Sequence of chain 1.C:
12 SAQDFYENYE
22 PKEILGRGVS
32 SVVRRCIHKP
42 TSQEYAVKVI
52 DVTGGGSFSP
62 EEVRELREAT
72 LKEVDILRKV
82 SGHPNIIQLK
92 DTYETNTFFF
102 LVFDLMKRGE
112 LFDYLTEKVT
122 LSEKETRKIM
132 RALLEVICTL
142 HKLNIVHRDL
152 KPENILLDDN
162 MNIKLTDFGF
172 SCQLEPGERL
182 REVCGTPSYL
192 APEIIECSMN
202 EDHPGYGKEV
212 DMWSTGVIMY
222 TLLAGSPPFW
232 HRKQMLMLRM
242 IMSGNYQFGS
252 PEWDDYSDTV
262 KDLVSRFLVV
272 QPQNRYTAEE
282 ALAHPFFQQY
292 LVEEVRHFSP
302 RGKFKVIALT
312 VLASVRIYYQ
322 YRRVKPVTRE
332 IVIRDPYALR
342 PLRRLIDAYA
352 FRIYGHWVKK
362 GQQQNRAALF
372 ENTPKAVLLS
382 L

A small-molecule ligand and the protein it binds are described below.
Small molecule (SMILES): C/C=C(\C)CC/C=C(\C)CCC=C(C)C

Sequence of chain 1.A:
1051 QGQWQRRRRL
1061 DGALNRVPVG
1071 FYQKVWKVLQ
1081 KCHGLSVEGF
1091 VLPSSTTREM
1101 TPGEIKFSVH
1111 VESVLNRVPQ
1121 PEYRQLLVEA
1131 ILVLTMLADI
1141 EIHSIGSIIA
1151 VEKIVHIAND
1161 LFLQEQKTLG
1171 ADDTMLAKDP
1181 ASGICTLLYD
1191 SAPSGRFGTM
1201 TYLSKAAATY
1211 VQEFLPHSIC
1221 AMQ

Binding-site contacts:
Ligand atom C7 contacts residue LEU1137 of chain 1.A at 4.3 Å (hydrophobic).
Ligand atom C15 contacts residue VAL1078 of chain 1.A at 4.2 Å (hydrophobic).
Ligand atom C12 contacts residue ALA1138 of chain 1.A at 3.8 Å (hydrophobic).
Ligand atom C15 contacts residue ALA1138 of chain 1.A at 3.0 Å (hydrophobic).
Ligand atom C5 contacts residue ALA1207 of chain 1.A at 4.0 Å (hydrophobic).
Ligand atom C6 contacts residue GLU1141 of chain 1.A at 3.2 Å.
Ligand atom C6 contacts residue ALA1207 of chain 1.A at 4.0 Å (hydrophobic).
Ligand atom C5 contacts residue LEU1137 of chain 1.A at 3.7 Å (hydrophobic).
Ligand atom C9 contacts residue VAL1211 of chain 1.A at 3.5 Å (hydrophobic).
Ligand atom C4 contacts residue ARG330 of chain 1.C at 3.7 Å.
Ligand atom C1 contacts residue GLU1141 of chain 1.A at 3.9 Å.
Ligand atom C14 contacts residue GLU1141 of chain 1.A at 4.3 Å.
Ligand atom C9 contacts residue GLU1141 of chain 1.A at 3.1 Å.
Ligand atom C12 contacts residue LEU1134 of chain 1.A at 4.1 Å (hydrophobic).
Ligand atom C13 contacts residue ALA1138 of chain 1.A at 4.0 Å (hydrophobic).
Ligand atom C13 contacts residue GLU1141 of chain 1.A at 4.0 Å.
Ligand atom C10 contacts residue GLU1141 of chain 1.A at 3.8 Å.
Ligand atom C14 contacts residue HIS1143 of chain 1.A at 3.9 Å.
Ligand atom C2 contacts residue GLU1141 of chain 1.A at 4.1 Å.
Ligand atom C2 contacts residue LEU1137 of chain 1.A at 3.5 Å (hydrophobic).
Ligand atom C1 contacts residue CYS1220 of chain 1.A at 1.5 Å (hydrophobic).
Ligand atom C14 contacts residue LYS1081 of chain 1.A at 3.2 Å.
Ligand atom C6 contacts residue VAL1211 of chain 1.A at 3.5 Å (hydrophobic).
Ligand atom C8 contacts residue GLU1141 of chain 1.A at 2.8 Å.
Ligand atom C10 contacts residue ALA1207 of chain 1.A at 4.2 Å (hydrophobic).
Ligand atom C5 contacts residue ALA1208 of chain 1.A at 4.1 Å (hydrophobic).
Ligand atom C1 contacts residue LEU1137 of chain 1.A at 4.0 Å (hydrophobic).
Ligand atom C15 contacts residue CYS1082 of chain 1.A at 4.2 Å (hydrophobic).
Ligand atom C7 contacts residue GLU1141 of chain 1.A at 3.0 Å.
Ligand atom C7 contacts residue VAL1211 of chain 1.A at 3.6 Å (hydrophobic).
Ligand atom C15 contacts residue LYS1081 of chain 1.A at 3.8 Å.
Ligand atom C10 contacts residue VAL1211 of chain 1.A at 1.7 Å (hydrophobic).
Ligand atom C3 contacts residue CYS1220 of chain 1.A at 3.4 Å (hydrophobic).
Ligand atom C8 contacts residue VAL1211 of chain 1.A at 3.0 Å (hydrophobic).
Ligand atom C3 contacts residue LEU1137 of chain 1.A at 4.0 Å (hydrophobic).
Ligand atom C14 contacts residue ILE1145 of chain 1.A at 3.9 Å (hydrophobic).
Ligand atom C4 contacts residue ALA1208 of chain 1.A at 3.4 Å (hydrophobic).
Ligand atom C14 contacts residue SER1144 of chain 1.A at 3.9 Å.
Ligand atom C1 contacts residue ILE1140 of chain 1.A at 3.9 Å (hydrophobic).
Ligand atom C2 contacts residue CYS1220 of chain 1.A at 2.9 Å (hydrophobic).